Sequence of chain 1.I:
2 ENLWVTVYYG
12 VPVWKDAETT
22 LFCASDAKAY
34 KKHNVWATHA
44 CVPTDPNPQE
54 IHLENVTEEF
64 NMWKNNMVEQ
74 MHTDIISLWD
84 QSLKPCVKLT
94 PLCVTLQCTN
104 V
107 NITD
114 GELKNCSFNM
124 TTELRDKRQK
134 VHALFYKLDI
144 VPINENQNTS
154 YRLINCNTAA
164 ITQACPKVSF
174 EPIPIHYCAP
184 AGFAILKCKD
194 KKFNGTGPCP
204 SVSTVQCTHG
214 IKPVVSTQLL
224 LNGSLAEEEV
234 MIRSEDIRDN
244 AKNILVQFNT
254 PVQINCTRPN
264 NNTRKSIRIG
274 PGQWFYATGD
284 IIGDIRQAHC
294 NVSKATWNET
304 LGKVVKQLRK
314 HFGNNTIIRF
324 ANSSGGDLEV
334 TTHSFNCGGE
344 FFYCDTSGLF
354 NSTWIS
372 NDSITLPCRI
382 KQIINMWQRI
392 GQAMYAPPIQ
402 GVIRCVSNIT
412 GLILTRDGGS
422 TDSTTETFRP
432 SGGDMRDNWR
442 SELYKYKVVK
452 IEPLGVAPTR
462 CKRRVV

Binding-site contacts:
Ligand atom O7 contacts residue ASN122 of chain 1.I at 3.8 Å.
Ligand atom C8 contacts residue ASN122 of chain 1.I at 4.5 Å.
Ligand atom C7 contacts residue ASN122 of chain 1.I at 3.5 Å.
Ligand atom C6 contacts residue LYS133 of chain 1.I at 4.0 Å.
Ligand atom O7 contacts residue ARG131 of chain 1.I at 3.6 Å.
Ligand atom C7 contacts residue ARG131 of chain 1.I at 4.2 Å.
Ligand atom C2 contacts residue ASN122 of chain 1.I at 2.5 Å.
Ligand atom C1 contacts residue ASN122 of chain 1.I at 1.4 Å.
Ligand atom O6 contacts residue LYS133 of chain 1.I at 3.7 Å.
Ligand atom C3 contacts residue ASN122 of chain 1.I at 3.8 Å.
Ligand atom C8 contacts residue ARG131 of chain 1.I at 3.6 Å.
Ligand atom O5 contacts residue ASN122 of chain 1.I at 2.5 Å (h-bond).
Ligand atom O6 contacts residue ASN122 of chain 1.I at 4.1 Å.
Ligand atom N2 contacts residue ASN122 of chain 1.I at 2.8 Å (h-bond).
Ligand atom C5 contacts residue ASN122 of chain 1.I at 3.7 Å.
Ligand atom C4 contacts residue ASN122 of chain 1.I at 4.3 Å.

A protein and the small-molecule ligand that binds it are described below.
Small molecule (SMILES): CC(=O)N[C@@H]1[C@@H](O)[C@H](O)[C@@H](CO)O[C@H]1O